A small-molecule ligand and the protein it binds are described below.
Small molecule (SMILES): OC[C@H]1O[C@@H](O[C@H]2[C@H](O)[C@@H](O)[C@H](O)O[C@@H]2CO)[C@H](O)[C@@H](O)[C@H]1O

Binding-site contacts:
Ligand atom C2 contacts residue LYS91 of chain 1.E at 3.8 Å.
Ligand atom O4 contacts residue LYS91 of chain 1.E at 2.8 Å (salt-bridge).
Ligand atom O6 contacts residue TRP88 of chain 1.E at 3.7 Å.
Ligand atom O4 contacts residue GLN56 of chain 1.E at 3.7 Å.
Ligand atom C6 contacts residue HIS57 of chain 1.E at 3.5 Å.
Ligand atom C6 contacts residue GLN56 of chain 1.E at 3.8 Å.
Ligand atom C1 contacts residue GLN56 of chain 1.E at 4.1 Å.
Ligand atom O3 contacts residue ASN90 of chain 1.E at 2.8 Å (h-bond).
Ligand atom O4 contacts residue GLU51 of chain 1.E at 2.6 Å (salt-bridge).
Ligand atom C2 contacts residue ASN90 of chain 1.E at 3.9 Å.
Ligand atom C3 contacts residue GLU51 of chain 1.E at 4.4 Å.
Ligand atom C4 contacts residue TRP88 of chain 1.E at 3.6 Å (hydrophobic).
Ligand atom O3 contacts residue LYS91 of chain 1.E at 3.0 Å (salt-bridge).
Ligand atom C5 contacts residue GLN56 of chain 1.E at 4.4 Å.
Ligand atom C6 contacts residue GLN61 of chain 1.E at 4.0 Å.
Ligand atom C5 contacts residue TRP88 of chain 1.E at 3.7 Å (hydrophobic).
Ligand atom O2 contacts residue ASN90 of chain 1.E at 2.9 Å (h-bond).
Ligand atom O6 contacts residue HIS57 of chain 1.E at 3.6 Å.
Ligand atom C4 contacts residue GLU51 of chain 1.E at 3.3 Å.
Ligand atom O6 contacts residue GLN61 of chain 1.E at 2.9 Å (h-bond).
Ligand atom O3 contacts residue GLN56 of chain 1.E at 2.9 Å (h-bond).
Ligand atom O3 contacts residue TRP88 of chain 1.E at 3.5 Å.
Ligand atom O4 contacts residue GLN56 of chain 1.E at 3.8 Å.
Ligand atom C5 contacts residue GLU51 of chain 1.E at 4.3 Å.
Ligand atom C4 contacts residue LYS91 of chain 1.E at 3.7 Å.
Ligand atom O5 contacts residue GLN56 of chain 1.E at 3.5 Å.
Ligand atom O6 contacts residue GLN56 of chain 1.E at 3.4 Å (h-bond).
Ligand atom C3 contacts residue LYS91 of chain 1.E at 3.6 Å.
Ligand atom O2 contacts residue GLN56 of chain 1.E at 4.2 Å.
Ligand atom C6 contacts residue TRP88 of chain 1.E at 3.7 Å (hydrophobic).
Ligand atom C6 contacts residue GLU51 of chain 1.E at 4.3 Å.
Ligand atom C3 contacts residue GLN56 of chain 1.E at 3.5 Å.
Ligand atom O3 contacts residue GLU51 of chain 1.E at 4.2 Å.
Ligand atom C3 contacts residue ASN90 of chain 1.E at 3.9 Å.
Ligand atom C3 contacts residue TRP88 of chain 1.E at 3.6 Å (hydrophobic).

Sequence of chain 1.E:
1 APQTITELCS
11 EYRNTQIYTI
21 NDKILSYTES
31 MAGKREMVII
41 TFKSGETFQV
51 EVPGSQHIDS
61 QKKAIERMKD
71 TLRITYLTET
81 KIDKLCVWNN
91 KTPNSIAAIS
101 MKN